Sequence of chain 1.A:
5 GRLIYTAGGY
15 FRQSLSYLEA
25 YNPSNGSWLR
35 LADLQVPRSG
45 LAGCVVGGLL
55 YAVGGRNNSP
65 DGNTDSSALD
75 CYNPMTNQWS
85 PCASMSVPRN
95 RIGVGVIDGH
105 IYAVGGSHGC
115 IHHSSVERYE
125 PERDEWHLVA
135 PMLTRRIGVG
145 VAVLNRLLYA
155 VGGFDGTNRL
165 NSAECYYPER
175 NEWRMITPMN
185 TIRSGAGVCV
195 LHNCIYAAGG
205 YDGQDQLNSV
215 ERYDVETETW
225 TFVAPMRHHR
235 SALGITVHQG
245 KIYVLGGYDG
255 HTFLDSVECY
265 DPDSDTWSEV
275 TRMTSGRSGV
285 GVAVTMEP

Binding-site contacts:
Ligand atom C8 contacts residue ARG163 of chain 1.A at 3.7 Å.
Ligand atom C8 contacts residue SER188 of chain 1.A at 3.4 Å.
Ligand atom C12 contacts residue SER235 of chain 1.A at 3.8 Å.
Ligand atom O3 contacts residue ARG163 of chain 1.A at 3.0 Å (salt-bridge).
Ligand atom C11 contacts residue DMS1 of chain 1.E at 3.8 Å.
Ligand atom O4 contacts residue GLY283 of chain 1.A at 3.0 Å.
Ligand atom C12 contacts residue ALA236 of chain 1.A at 3.5 Å (hydrophobic).
Ligand atom C20 contacts residue TYR252 of chain 1.A at 3.7 Å (hydrophobic).
Ligand atom S1 contacts residue SER282 of chain 1.A at 3.6 Å (h-bond).
Ligand atom C15 contacts residue SER282 of chain 1.A at 3.4 Å.
Ligand atom N3 contacts residue ARG95 of chain 1.A at 3.4 Å.
Ligand atom C2 contacts residue ALA236 of chain 1.A at 3.6 Å (hydrophobic).
Ligand atom C1 contacts residue ARG95 of chain 1.A at 3.7 Å.
Ligand atom C15 contacts residue ALA236 of chain 1.A at 3.7 Å (hydrophobic).
Ligand atom O2 contacts residue DMS1 of chain 1.D at 3.8 Å.
Ligand atom C11 contacts residue TYR205 of chain 1.A at 3.8 Å (hydrophobic).
Ligand atom C4 contacts residue GLY189 of chain 1.A at 3.7 Å.
Ligand atom C7 contacts residue DMS1 of chain 1.D at 3.8 Å.
Ligand atom O2 contacts residue TYR205 of chain 1.A at 3.8 Å.
Ligand atom O1 contacts residue TYR14 of chain 1.A at 3.4 Å.
Ligand atom O2 contacts residue DMS1 of chain 1.E at 3.2 Å.
Ligand atom O3 contacts residue PHE158 of chain 1.A at 3.7 Å.
Ligand atom N3 contacts residue GLY142 of chain 1.A at 3.3 Å.
Ligand atom C18 contacts residue TYR252 of chain 1.A at 3.8 Å (hydrophobic).
Ligand atom C18 contacts residue DMS1 of chain 1.E at 3.6 Å.
Ligand atom O3 contacts residue DMS1 of chain 1.D at 3.0 Å.
Ligand atom C14 contacts residue SER282 of chain 1.A at 3.4 Å.
Ligand atom C13 contacts residue ARG95 of chain 1.A at 3.1 Å.
Ligand atom O3 contacts residue SER188 of chain 1.A at 3.0 Å (h-bond).
Ligand atom O1 contacts residue SER43 of chain 1.A at 3.5 Å (h-bond).
Ligand atom O4 contacts residue SER282 of chain 1.A at 3.0 Å (h-bond).
Ligand atom C8 contacts residue DMS1 of chain 1.D at 3.3 Å.
Ligand atom C3 contacts residue ALA236 of chain 1.A at 3.7 Å (hydrophobic).
Ligand atom C7 contacts residue SER188 of chain 1.A at 3.4 Å.
Ligand atom C5 contacts residue ARG95 of chain 1.A at 3.3 Å.
Ligand atom N2 contacts residue ARG95 of chain 1.A at 3.5 Å.
Ligand atom O4 contacts residue ALA236 of chain 1.A at 3.5 Å.
Ligand atom C11 contacts residue SER235 of chain 1.A at 3.8 Å.
Ligand atom C6 contacts residue SER188 of chain 1.A at 3.0 Å.
Ligand atom O2 contacts residue ARG163 of chain 1.A at 3.4 Å (salt-bridge).

The small molecule below binds the protein below.
Small molecule (SMILES): CCCc1ccc(S(=O)(=O)Nc2cccc(-n3ncc(C(=O)O)c3C3CC3)c2)cc1